The small molecule below binds the protein below.
Small molecule (SMILES): CC(=O)N[C@H]1[C@H](O[C@H]2[C@H](O)[C@@H](NC(C)=O)CO[C@@H]2CO)O[C@H](CO)[C@@H](O)[C@@H]1O

Sequence of chain 1.C:
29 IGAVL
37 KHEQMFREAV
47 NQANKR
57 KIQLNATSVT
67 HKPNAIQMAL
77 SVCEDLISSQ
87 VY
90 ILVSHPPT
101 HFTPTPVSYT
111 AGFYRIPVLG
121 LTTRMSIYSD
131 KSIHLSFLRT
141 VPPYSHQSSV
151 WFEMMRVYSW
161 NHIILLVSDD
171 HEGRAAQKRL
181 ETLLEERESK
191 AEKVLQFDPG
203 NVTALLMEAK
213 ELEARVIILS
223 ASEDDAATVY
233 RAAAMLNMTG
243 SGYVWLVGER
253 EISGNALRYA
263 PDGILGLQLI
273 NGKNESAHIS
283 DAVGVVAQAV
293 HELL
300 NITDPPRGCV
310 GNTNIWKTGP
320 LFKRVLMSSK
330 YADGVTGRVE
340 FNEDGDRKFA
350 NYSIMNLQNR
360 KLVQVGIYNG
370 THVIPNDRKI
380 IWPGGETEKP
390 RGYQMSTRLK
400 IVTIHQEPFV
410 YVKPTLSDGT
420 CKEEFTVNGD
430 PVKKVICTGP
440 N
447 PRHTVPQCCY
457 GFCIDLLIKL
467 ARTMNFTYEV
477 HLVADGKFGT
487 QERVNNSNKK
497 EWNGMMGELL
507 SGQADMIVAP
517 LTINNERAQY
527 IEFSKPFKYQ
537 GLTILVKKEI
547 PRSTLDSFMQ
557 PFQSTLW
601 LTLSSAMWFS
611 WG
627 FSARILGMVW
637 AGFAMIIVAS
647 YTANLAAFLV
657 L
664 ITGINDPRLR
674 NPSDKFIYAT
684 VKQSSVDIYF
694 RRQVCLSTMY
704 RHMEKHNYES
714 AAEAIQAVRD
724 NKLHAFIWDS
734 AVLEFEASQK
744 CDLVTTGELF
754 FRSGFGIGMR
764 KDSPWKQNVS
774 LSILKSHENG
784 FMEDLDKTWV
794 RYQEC

Binding-site contacts:
Ligand atom C5 contacts residue ASN61 of chain 1.C at 3.7 Å.
Ligand atom N2 contacts residue SER85 of chain 1.C at 4.0 Å.
Ligand atom O3 contacts residue SER85 of chain 1.C at 3.5 Å.
Ligand atom C7 contacts residue ASN61 of chain 1.C at 3.2 Å.
Ligand atom O5 contacts residue ASN61 of chain 1.C at 2.4 Å (h-bond).
Ligand atom C2 contacts residue ASN61 of chain 1.C at 2.4 Å.
Ligand atom C7 contacts residue GLN86 of chain 1.C at 3.8 Å.
Ligand atom C1 contacts residue ASN61 of chain 1.C at 1.4 Å.
Ligand atom O6 contacts residue ASN61 of chain 1.C at 4.0 Å.
Ligand atom C6 contacts residue ASN61 of chain 1.C at 4.3 Å.
Ligand atom C3 contacts residue ASN61 of chain 1.C at 3.8 Å.
Ligand atom O6 contacts residue SER85 of chain 1.C at 4.3 Å.
Ligand atom O7 contacts residue GLN86 of chain 1.C at 3.4 Å (h-bond).
Ligand atom C8 contacts residue ASN61 of chain 1.C at 4.3 Å.
Ligand atom C8 contacts residue GLN86 of chain 1.C at 3.3 Å.
Ligand atom O6 contacts residue SER84 of chain 1.C at 3.2 Å (h-bond).
Ligand atom C2 contacts residue THR63 of chain 1.C at 4.2 Å.
Ligand atom C7 contacts residue SER85 of chain 1.C at 3.7 Å.
Ligand atom O7 contacts residue ASN61 of chain 1.C at 3.1 Å (h-bond).
Ligand atom C6 contacts residue SER84 of chain 1.C at 3.4 Å.
Ligand atom C4 contacts residue ASN61 of chain 1.C at 4.2 Å.
Ligand atom O7 contacts residue SER85 of chain 1.C at 3.7 Å.
Ligand atom O7 contacts residue THR63 of chain 1.C at 3.9 Å.
Ligand atom N2 contacts residue ASN61 of chain 1.C at 2.8 Å (h-bond).
Ligand atom C8 contacts residue SER85 of chain 1.C at 4.1 Å.
Ligand atom O6 contacts residue ALA62 of chain 1.C at 4.0 Å.
Ligand atom C2 contacts residue SER85 of chain 1.C at 4.4 Å.